Sequence of chain 1.D:
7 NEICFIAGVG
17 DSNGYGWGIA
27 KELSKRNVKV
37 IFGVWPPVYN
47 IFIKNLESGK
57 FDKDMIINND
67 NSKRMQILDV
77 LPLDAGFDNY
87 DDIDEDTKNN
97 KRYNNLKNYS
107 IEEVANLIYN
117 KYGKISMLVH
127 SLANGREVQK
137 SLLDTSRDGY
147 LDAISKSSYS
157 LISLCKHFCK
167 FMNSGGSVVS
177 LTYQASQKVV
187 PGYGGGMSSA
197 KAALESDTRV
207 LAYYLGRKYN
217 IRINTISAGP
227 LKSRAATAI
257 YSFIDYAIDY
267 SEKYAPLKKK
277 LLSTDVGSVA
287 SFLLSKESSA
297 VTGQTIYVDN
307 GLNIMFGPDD

A protein and the small-molecule ligand that binds it are described below.
Small molecule (SMILES): Oc1cc(Cl)ccc1Oc1ccc(Cl)cc1Cl

Binding-site contacts:
Ligand atom C8 contacts residue NAD1 of chain 1.K at 3.8 Å.
Ligand atom C5 contacts residue TYR189 of chain 1.D at 4.3 Å (hydrophobic).
Ligand atom O17 contacts residue TYR179 of chain 1.D at 4.2 Å.
Ligand atom O17 contacts residue LYS197 of chain 1.D at 3.8 Å.
Ligand atom C6 contacts residue NAD1 of chain 1.K at 3.4 Å.
Ligand atom CL15 contacts residue MET193 of chain 1.D at 4.1 Å.
Ligand atom C2 contacts residue TYR189 of chain 1.D at 3.9 Å (hydrophobic).
Ligand atom C12 contacts residue MET193 of chain 1.D at 4.2 Å (hydrophobic).
Ligand atom O17 contacts residue NAD1 of chain 1.K at 2.4 Å (h-bond).
Ligand atom CL15 contacts residue ASN130 of chain 1.D at 3.7 Å.
Ligand atom C11 contacts residue GLY131 of chain 1.D at 4.2 Å.
Ligand atom C10 contacts residue ALA129 of chain 1.D at 3.6 Å (hydrophobic).
Ligand atom O17 contacts residue TYR189 of chain 1.D at 2.4 Å (h-bond).
Ligand atom C3 contacts residue ALA232 of chain 1.D at 4.1 Å (hydrophobic).
Ligand atom C1 contacts residue TYR189 of chain 1.D at 3.2 Å (hydrophobic).
Ligand atom C9 contacts residue ALA129 of chain 1.D at 4.0 Å (hydrophobic).
Ligand atom C2 contacts residue NAD1 of chain 1.K at 3.4 Å.
Ligand atom C5 contacts residue NAD1 of chain 1.K at 3.5 Å.
Ligand atom C1 contacts residue TYR179 of chain 1.D at 3.8 Å (hydrophobic).
Ligand atom CL14 contacts residue TYR179 of chain 1.D at 3.4 Å.
Ligand atom CL14 contacts residue NAD1 of chain 1.K at 3.7 Å.
Ligand atom C12 contacts residue VAL134 of chain 1.D at 4.0 Å (hydrophobic).
Ligand atom C4 contacts residue NAD1 of chain 1.K at 3.6 Å.
Ligand atom O7 contacts residue NAD1 of chain 1.K at 3.3 Å (h-bond).
Ligand atom C10 contacts residue ASN130 of chain 1.D at 4.1 Å.
Ligand atom C4 contacts residue ALA232 of chain 1.D at 3.8 Å (hydrophobic).
Ligand atom CL15 contacts residue GLY131 of chain 1.D at 2.8 Å.
Ligand atom CL14 contacts residue PHE259 of chain 1.D at 3.8 Å.
Ligand atom CL16 contacts residue ALA129 of chain 1.D at 3.6 Å.
Ligand atom C11 contacts residue MET193 of chain 1.D at 4.2 Å (hydrophobic).
Ligand atom C3 contacts residue NAD1 of chain 1.K at 3.2 Å.
Ligand atom C9 contacts residue ALA231 of chain 1.D at 3.8 Å (hydrophobic).
Ligand atom CL16 contacts residue NAD1 of chain 1.K at 3.7 Å.
Ligand atom C13 contacts residue TYR189 of chain 1.D at 4.0 Å (hydrophobic).
Ligand atom C9 contacts residue NAD1 of chain 1.K at 4.2 Å.
Ligand atom CL16 contacts residue ALA231 of chain 1.D at 3.4 Å.
Ligand atom C1 contacts residue NAD1 of chain 1.K at 3.4 Å.
Ligand atom C10 contacts residue ALA231 of chain 1.D at 4.3 Å (hydrophobic).
Ligand atom CL15 contacts residue VAL134 of chain 1.D at 3.7 Å.
Ligand atom C6 contacts residue TYR189 of chain 1.D at 3.2 Å (hydrophobic).